Sequence of chain 26.E:
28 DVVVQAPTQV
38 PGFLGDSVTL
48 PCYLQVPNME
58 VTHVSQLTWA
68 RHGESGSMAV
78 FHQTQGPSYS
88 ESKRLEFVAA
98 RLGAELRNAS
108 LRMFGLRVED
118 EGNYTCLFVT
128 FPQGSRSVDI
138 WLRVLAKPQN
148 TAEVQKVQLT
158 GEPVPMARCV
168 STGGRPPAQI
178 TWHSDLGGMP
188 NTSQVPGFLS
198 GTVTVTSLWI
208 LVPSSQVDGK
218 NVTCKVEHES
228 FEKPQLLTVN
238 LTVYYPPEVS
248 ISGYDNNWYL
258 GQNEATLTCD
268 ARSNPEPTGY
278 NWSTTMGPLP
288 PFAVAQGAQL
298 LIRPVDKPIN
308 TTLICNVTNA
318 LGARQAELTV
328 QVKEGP

Binding-site contacts:
Ligand atom O7 contacts residue GLN322 of chain 26.E at 4.4 Å.
Ligand atom O7 contacts residue ASN313 of chain 26.E at 3.6 Å.
Ligand atom C8 contacts residue GLN322 of chain 26.E at 3.2 Å.
Ligand atom C1 contacts residue ASN313 of chain 26.E at 1.4 Å.
Ligand atom C6 contacts residue THR315 of chain 26.E at 3.8 Å.
Ligand atom N2 contacts residue ASN313 of chain 26.E at 3.0 Å (h-bond).
Ligand atom C2 contacts residue ASN313 of chain 26.E at 2.4 Å.
Ligand atom N2 contacts residue GLN322 of chain 26.E at 4.5 Å.
Ligand atom C5 contacts residue ASN313 of chain 26.E at 3.6 Å.
Ligand atom C3 contacts residue ASN313 of chain 26.E at 3.8 Å.
Ligand atom C7 contacts residue GLN322 of chain 26.E at 3.9 Å.
Ligand atom C5 contacts residue THR315 of chain 26.E at 4.0 Å.
Ligand atom O5 contacts residue ASN313 of chain 26.E at 2.3 Å (h-bond).
Ligand atom O5 contacts residue THR315 of chain 26.E at 3.9 Å.
Ligand atom C7 contacts residue ASN313 of chain 26.E at 3.5 Å.
Ligand atom C4 contacts residue ASN313 of chain 26.E at 4.2 Å.

A protein and the small-molecule ligand that binds it are described below.
Small molecule (SMILES): CC(=O)N[C@@H]1[C@@H](O)[C@H](O)[C@@H](CO)O[C@H]1O